The small molecule below binds the protein below.
Small molecule (SMILES): CC(=O)N[C@H]1[C@H](O[C@H]2[C@H](O)[C@@H](NC(C)=O)CO[C@@H]2CO)O[C@H](CO)[C@@H](O[C@@H]2O[C@H](CO)[C@@H](O)[C@H](O)[C@@H]2O)[C@@H]1O

Sequence of chain 1.A:
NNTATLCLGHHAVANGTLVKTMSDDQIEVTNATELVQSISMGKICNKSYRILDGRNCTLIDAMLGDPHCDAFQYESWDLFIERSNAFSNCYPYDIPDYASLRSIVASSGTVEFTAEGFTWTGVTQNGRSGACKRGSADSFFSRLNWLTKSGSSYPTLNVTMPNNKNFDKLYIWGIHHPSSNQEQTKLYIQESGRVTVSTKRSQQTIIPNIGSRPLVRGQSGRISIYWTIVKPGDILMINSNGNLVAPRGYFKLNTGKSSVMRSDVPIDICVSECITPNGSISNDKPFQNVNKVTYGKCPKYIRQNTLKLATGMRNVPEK

Binding-site contacts:
Ligand atom O5 contacts residue ASN37 of chain 1.A at 2.3 Å (h-bond).
Ligand atom C1 contacts residue THR317 of chain 1.A at 4.4 Å.
Ligand atom C6 contacts residue THR39 of chain 1.A at 4.4 Å.
Ligand atom C3 contacts residue ASN37 of chain 1.A at 3.9 Å.
Ligand atom N2 contacts residue ASN37 of chain 1.A at 3.1 Å (h-bond).
Ligand atom C7 contacts residue ASN37 of chain 1.A at 3.5 Å.
Ligand atom O6 contacts residue THR317 of chain 1.A at 3.9 Å.
Ligand atom C4 contacts residue ASN37 of chain 1.A at 4.3 Å.
Ligand atom C5 contacts residue ASN37 of chain 1.A at 3.5 Å.
Ligand atom O6 contacts residue THR39 of chain 1.A at 3.4 Å.
Ligand atom O6 contacts residue ALA38 of chain 1.A at 4.5 Å.
Ligand atom O7 contacts residue ASN37 of chain 1.A at 3.5 Å (h-bond).
Ligand atom C2 contacts residue ASN37 of chain 1.A at 2.7 Å.
Ligand atom O5 contacts residue THR317 of chain 1.A at 4.0 Å.
Ligand atom C1 contacts residue ASN37 of chain 1.A at 1.4 Å.